Binding-site contacts:
Ligand atom C17 contacts residue TES1 of chain 1.J at 4.4 Å.
Ligand atom C18 contacts residue ALA330 of chain 1.B at 3.9 Å (hydrophobic).
Ligand atom C4 contacts residue TRP47 of chain 1.B at 3.9 Å (hydrophobic).
Ligand atom C1 contacts residue MET185 of chain 1.B at 3.7 Å (hydrophobic).
Ligand atom O17 contacts residue PRO329 of chain 1.B at 3.9 Å.
Ligand atom C19 contacts residue PRO25 of chain 1.B at 4.0 Å (hydrophobic).
Ligand atom C4 contacts residue LEU188 of chain 1.B at 3.8 Å (hydrophobic).
Ligand atom C2 contacts residue LEU20 of chain 1.B at 3.4 Å (hydrophobic).
Ligand atom O3 contacts residue TRP47 of chain 1.B at 3.8 Å.
Ligand atom C19 contacts residue LEU20 of chain 1.B at 4.0 Å (hydrophobic).
Ligand atom O17 contacts residue LEU437 of chain 1.B at 2.5 Å (h-bond).
Ligand atom C3 contacts residue LEU188 of chain 1.B at 3.4 Å (hydrophobic).
Ligand atom C4 contacts residue LEU20 of chain 1.B at 3.9 Å (hydrophobic).
Ligand atom C7 contacts residue MET354 of chain 1.B at 4.1 Å (hydrophobic).
Ligand atom C3 contacts residue LEU20 of chain 1.B at 3.2 Å (hydrophobic).
Ligand atom C16 contacts residue TES1 of chain 1.J at 3.8 Å.
Ligand atom O3 contacts residue LEU20 of chain 1.B at 3.3 Å.
Ligand atom C6 contacts residue LEU75 of chain 1.B at 4.3 Å (hydrophobic).
Ligand atom C7 contacts residue ILE72 of chain 1.B at 4.3 Å (hydrophobic).
Ligand atom C15 contacts residue MET354 of chain 1.B at 3.7 Å (hydrophobic).
Ligand atom C18 contacts residue PRO329 of chain 1.B at 4.1 Å (hydrophobic).
Ligand atom C7 contacts residue TRP51 of chain 1.B at 4.0 Å (hydrophobic).
Ligand atom C12 contacts residue LEU437 of chain 1.B at 4.2 Å (hydrophobic).
Ligand atom C3 contacts residue TRP47 of chain 1.B at 4.3 Å (hydrophobic).
Ligand atom C2 contacts residue LEU188 of chain 1.B at 3.5 Å (hydrophobic).
Ligand atom C15 contacts residue ILE72 of chain 1.B at 4.0 Å (hydrophobic).
Ligand atom C12 contacts residue THR436 of chain 1.B at 3.9 Å.
Ligand atom C12 contacts residue MET185 of chain 1.B at 3.7 Å (hydrophobic).
Ligand atom C1 contacts residue PRO25 of chain 1.B at 4.2 Å (hydrophobic).
Ligand atom O3 contacts residue LEU188 of chain 1.B at 2.8 Å.
Ligand atom C17 contacts residue LEU437 of chain 1.B at 3.6 Å (hydrophobic).
Ligand atom C8 contacts residue TRP51 of chain 1.B at 4.3 Å (hydrophobic).
Ligand atom C11 contacts residue MET185 of chain 1.B at 3.5 Å (hydrophobic).
Ligand atom C16 contacts residue ALA330 of chain 1.B at 4.0 Å (hydrophobic).
Ligand atom C9 contacts residue MET185 of chain 1.B at 4.1 Å (hydrophobic).
Ligand atom C19 contacts residue LEU29 of chain 1.B at 3.9 Å (hydrophobic).
Ligand atom C18 contacts residue VAL26 of chain 1.B at 3.6 Å (hydrophobic).
Ligand atom C11 contacts residue VAL26 of chain 1.B at 4.3 Å (hydrophobic).
Ligand atom O3 contacts residue LEU17 of chain 1.B at 4.1 Å.
Ligand atom C15 contacts residue ALA330 of chain 1.B at 4.3 Å (hydrophobic).

Sequence of chain 1.B:
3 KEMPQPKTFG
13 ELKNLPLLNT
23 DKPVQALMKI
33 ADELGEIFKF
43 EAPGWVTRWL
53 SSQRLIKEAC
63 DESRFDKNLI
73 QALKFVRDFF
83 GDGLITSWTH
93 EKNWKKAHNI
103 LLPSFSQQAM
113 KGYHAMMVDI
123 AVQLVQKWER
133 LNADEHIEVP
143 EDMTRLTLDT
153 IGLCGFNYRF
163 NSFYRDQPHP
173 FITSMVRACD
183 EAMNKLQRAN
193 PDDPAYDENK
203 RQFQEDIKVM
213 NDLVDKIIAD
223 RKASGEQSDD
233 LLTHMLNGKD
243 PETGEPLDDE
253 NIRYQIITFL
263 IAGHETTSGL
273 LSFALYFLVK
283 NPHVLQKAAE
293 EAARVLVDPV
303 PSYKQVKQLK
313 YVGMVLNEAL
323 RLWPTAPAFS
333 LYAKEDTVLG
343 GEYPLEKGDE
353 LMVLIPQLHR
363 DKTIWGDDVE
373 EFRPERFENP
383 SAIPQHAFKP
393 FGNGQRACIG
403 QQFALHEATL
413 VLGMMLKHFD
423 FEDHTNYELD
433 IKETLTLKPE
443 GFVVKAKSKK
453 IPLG

This protein binds this small molecule.
Small molecule (SMILES): C[C@]12CC[C@H]3[C@@H](CCC4=CC(=O)CC[C@@]43C)[C@@H]1CC[C@@H]2O